Sequence of chain 2.A:
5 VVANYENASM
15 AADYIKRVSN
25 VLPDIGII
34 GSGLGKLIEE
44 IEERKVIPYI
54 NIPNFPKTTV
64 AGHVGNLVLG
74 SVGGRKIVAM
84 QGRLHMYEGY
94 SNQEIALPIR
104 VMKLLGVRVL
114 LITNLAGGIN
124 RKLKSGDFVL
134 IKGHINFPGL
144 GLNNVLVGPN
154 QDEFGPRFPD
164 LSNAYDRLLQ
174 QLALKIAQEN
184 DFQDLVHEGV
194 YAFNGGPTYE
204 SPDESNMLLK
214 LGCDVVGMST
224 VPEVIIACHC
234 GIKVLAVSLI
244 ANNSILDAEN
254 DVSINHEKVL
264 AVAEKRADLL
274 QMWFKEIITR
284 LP

Binding-site contacts:
Ligand atom C4' contacts residue PHE185 of chain 2.A at 3.5 Å (hydrophobic).
Ligand atom C5' contacts residue TRP276 of chain 2.A at 3.6 Å (hydrophobic).
Ligand atom C3' contacts residue MET275 of chain 2.A at 3.7 Å (hydrophobic).
Ligand atom N contacts residue ASN183 of chain 2.A at 2.6 Å (h-bond).
Ligand atom C' contacts residue ASN183 of chain 2.A at 4.2 Å.
Ligand atom C1' contacts residue ASN183 of chain 2.A at 3.7 Å.
Ligand atom C1' contacts residue MET275 of chain 2.A at 4.1 Å (hydrophobic).
Ligand atom C6' contacts residue GLU279 of chain 2.A at 4.1 Å.
Ligand atom C2' contacts residue MET275 of chain 2.A at 3.8 Å (hydrophobic).
Ligand atom C3' contacts residue ASN183 of chain 2.A at 4.2 Å.
Ligand atom CB contacts residue GLU279 of chain 2.A at 4.4 Å.
Ligand atom CB contacts residue ASN183 of chain 2.A at 4.1 Å.
Ligand atom C5' contacts residue ILE179 of chain 2.A at 4.1 Å (hydrophobic).
Ligand atom OG contacts residue ASN183 of chain 2.A at 3.3 Å (h-bond).
Ligand atom C6' contacts residue MET275 of chain 2.A at 3.7 Å (hydrophobic).
Ligand atom C5' contacts residue ASN183 of chain 2.A at 3.9 Å.
Ligand atom C4' contacts residue TRP276 of chain 2.A at 4.1 Å (hydrophobic).
Ligand atom C2' contacts residue ASN183 of chain 2.A at 3.9 Å.
Ligand atom C6' contacts residue ASN183 of chain 2.A at 3.5 Å.
Ligand atom C' contacts residue GLU279 of chain 2.A at 4.3 Å.
Ligand atom C5' contacts residue MET275 of chain 2.A at 4.0 Å (hydrophobic).
Ligand atom C5' contacts residue PHE185 of chain 2.A at 3.6 Å (hydrophobic).
Ligand atom C6' contacts residue ILE179 of chain 2.A at 3.9 Å (hydrophobic).
Ligand atom CA contacts residue ASN183 of chain 2.A at 3.6 Å.
Ligand atom C3' contacts residue LEU272 of chain 2.A at 4.1 Å (hydrophobic).
Ligand atom C4' contacts residue LEU272 of chain 2.A at 3.6 Å (hydrophobic).
Ligand atom C6' contacts residue TRP276 of chain 2.A at 4.1 Å (hydrophobic).
Ligand atom C4' contacts residue ASN183 of chain 2.A at 4.3 Å.
Ligand atom C4' contacts residue MET275 of chain 2.A at 4.0 Å (hydrophobic).

This protein binds this small molecule.
Small molecule (SMILES): N[C@@H](COCc1ccccc1)C(=O)O